Binding-site contacts:
Ligand atom C1 contacts residue GLN56 of chain 1.B at 4.4 Å.
Ligand atom C3 contacts residue TRP88 of chain 1.B at 3.6 Å (hydrophobic).
Ligand atom C5 contacts residue GLN56 of chain 1.B at 4.1 Å.
Ligand atom O6 contacts residue HIS57 of chain 1.B at 3.8 Å.
Ligand atom O3 contacts residue TRP88 of chain 1.B at 3.6 Å.
Ligand atom O2 contacts residue ASN90 of chain 1.B at 2.8 Å (h-bond).
Ligand atom O6 contacts residue TRP88 of chain 1.B at 4.1 Å.
Ligand atom C4 contacts residue TRP88 of chain 1.B at 3.5 Å (hydrophobic).
Ligand atom C4 contacts residue GLN56 of chain 1.B at 4.5 Å.
Ligand atom C4 contacts residue GLU51 of chain 1.B at 3.5 Å.
Ligand atom O3 contacts residue GLU51 of chain 1.B at 4.0 Å.
Ligand atom C2 contacts residue LYS91 of chain 1.B at 4.0 Å.
Ligand atom C6 contacts residue HIS57 of chain 1.B at 3.8 Å.
Ligand atom C3 contacts residue LYS91 of chain 1.B at 3.8 Å.
Ligand atom C3 contacts residue GLU51 of chain 1.B at 4.4 Å.
Ligand atom O4 contacts residue LYS91 of chain 1.B at 3.2 Å (salt-bridge).
Ligand atom C6 contacts residue GLN61 of chain 1.B at 3.8 Å.
Ligand atom C3 contacts residue ASN90 of chain 1.B at 4.0 Å.
Ligand atom C4 contacts residue LYS91 of chain 1.B at 4.1 Å.
Ligand atom O6 contacts residue GLN61 of chain 1.B at 2.8 Å (h-bond).
Ligand atom O4 contacts residue GLN56 of chain 1.B at 3.5 Å.
Ligand atom O2 contacts residue LYS91 of chain 1.B at 4.4 Å.
Ligand atom C5 contacts residue TRP88 of chain 1.B at 3.7 Å (hydrophobic).
Ligand atom C2 contacts residue ASN90 of chain 1.B at 4.0 Å.
Ligand atom O6 contacts residue GLN56 of chain 1.B at 3.1 Å (h-bond).
Ligand atom O5 contacts residue GLN56 of chain 1.B at 3.5 Å (h-bond).
Ligand atom C6 contacts residue GLN56 of chain 1.B at 3.5 Å.
Ligand atom O3 contacts residue LYS91 of chain 1.B at 2.9 Å (salt-bridge).
Ligand atom O3 contacts residue ASN90 of chain 1.B at 3.1 Å (h-bond).
Ligand atom O4 contacts residue GLU51 of chain 1.B at 2.6 Å (salt-bridge).
Ligand atom C6 contacts residue TRP88 of chain 1.B at 3.8 Å (hydrophobic).

Sequence of chain 1.B:
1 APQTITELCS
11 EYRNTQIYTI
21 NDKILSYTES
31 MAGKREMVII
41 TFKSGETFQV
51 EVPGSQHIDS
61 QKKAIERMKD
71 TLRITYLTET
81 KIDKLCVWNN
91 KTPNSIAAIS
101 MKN

This protein binds this small molecule.
Small molecule (SMILES): OC[C@H]1O[C@@H](O)[C@H](O)[C@@H](O)[C@H]1O